A small-molecule ligand and the protein it binds are described below.
Small molecule (SMILES): CC(C)(C)c1ccc(CC=O)cc1

Sequence of chain 1.H:
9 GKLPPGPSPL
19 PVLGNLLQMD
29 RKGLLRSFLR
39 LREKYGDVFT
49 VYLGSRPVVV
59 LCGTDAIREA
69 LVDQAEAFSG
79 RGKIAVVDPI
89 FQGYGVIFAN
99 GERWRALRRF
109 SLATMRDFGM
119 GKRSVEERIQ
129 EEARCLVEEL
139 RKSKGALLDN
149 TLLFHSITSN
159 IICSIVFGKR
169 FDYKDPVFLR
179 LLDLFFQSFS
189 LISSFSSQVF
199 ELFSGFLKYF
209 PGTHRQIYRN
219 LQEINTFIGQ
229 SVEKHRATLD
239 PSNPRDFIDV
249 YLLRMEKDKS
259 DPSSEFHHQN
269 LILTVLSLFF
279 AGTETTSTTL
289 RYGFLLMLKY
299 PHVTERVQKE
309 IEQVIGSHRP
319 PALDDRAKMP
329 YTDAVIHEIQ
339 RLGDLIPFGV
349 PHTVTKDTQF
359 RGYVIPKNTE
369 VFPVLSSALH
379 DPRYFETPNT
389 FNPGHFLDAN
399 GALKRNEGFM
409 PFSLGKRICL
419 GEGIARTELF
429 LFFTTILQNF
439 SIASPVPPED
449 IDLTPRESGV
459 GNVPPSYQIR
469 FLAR

Binding-site contacts:
Ligand atom C12 contacts residue PHE96 of chain 1.H at 3.8 Å (hydrophobic).
Ligand atom C11 contacts residue ILE95 of chain 1.H at 3.6 Å (hydrophobic).
Ligand atom C11 contacts residue PHE89 of chain 1.H at 4.1 Å (hydrophobic).
Ligand atom C9 contacts residue PHE278 of chain 1.H at 4.0 Å (hydrophobic).
Ligand atom C4 contacts residue ALA279 of chain 1.H at 3.7 Å (hydrophobic).
Ligand atom C6 contacts residue PHE278 of chain 1.H at 4.2 Å (hydrophobic).
Ligand atom C1 contacts residue ALA279 of chain 1.H at 4.2 Å (hydrophobic).
Ligand atom C11 contacts residue PHE278 of chain 1.H at 3.8 Å (hydrophobic).
Ligand atom C11 contacts residue SER275 of chain 1.H at 3.9 Å.
Ligand atom C2 contacts residue THR283 of chain 1.H at 2.5 Å.
Ligand atom C2 contacts residue GLU282 of chain 1.H at 3.7 Å.
Ligand atom O1 contacts residue ALA279 of chain 1.H at 3.5 Å (h-bond).
Ligand atom C10 contacts residue ILE190 of chain 1.H at 4.5 Å (hydrophobic).
Ligand atom C4 contacts residue THR283 of chain 1.H at 4.5 Å.
Ligand atom C10 contacts residue PHE278 of chain 1.H at 3.4 Å (hydrophobic).
Ligand atom C12 contacts residue ILE95 of chain 1.H at 4.2 Å (hydrophobic).
Ligand atom C1 contacts residue GLU282 of chain 1.H at 4.0 Å.
Ligand atom C11 contacts residue ALA279 of chain 1.H at 4.5 Å (hydrophobic).
Ligand atom C3 contacts residue GLU282 of chain 1.H at 4.2 Å.
Ligand atom C1 contacts residue THR283 of chain 1.H at 1.4 Å.
Ligand atom C5 contacts residue ALA279 of chain 1.H at 3.7 Å (hydrophobic).
Ligand atom C10 contacts residue PHE89 of chain 1.H at 4.0 Å (hydrophobic).
Ligand atom C3 contacts residue THR283 of chain 1.H at 3.8 Å.
Ligand atom C4 contacts residue PHE278 of chain 1.H at 3.7 Å (hydrophobic).
Ligand atom C5 contacts residue PHE278 of chain 1.H at 3.3 Å (hydrophobic).
Ligand atom O1 contacts residue THR283 of chain 1.H at 2.2 Å (h-bond).
Ligand atom C4 contacts residue GLU282 of chain 1.H at 3.8 Å.